The protein below binds the small molecule below.
Small molecule (SMILES): OC[C@H]1O[C@@H](O)[C@@H](O)[C@@H](O)[C@@H]1O

Binding-site contacts:
Ligand atom C3 contacts residue NAG2 of chain 2.B at 4.1 Å.
Ligand atom C5 contacts residue NAG2 of chain 2.B at 3.6 Å.
Ligand atom O2 contacts residue NAG2 of chain 2.B at 3.6 Å.
Ligand atom C1 contacts residue NAG2 of chain 2.B at 1.7 Å.
Ligand atom O5 contacts residue NAG2 of chain 2.B at 2.2 Å (h-bond).
Ligand atom C4 contacts residue NAG2 of chain 2.B at 4.1 Å.
Ligand atom C2 contacts residue NAG2 of chain 2.B at 3.1 Å.
Ligand atom C6 contacts residue NAG2 of chain 2.B at 4.5 Å.